Sequence of chain 1.T:
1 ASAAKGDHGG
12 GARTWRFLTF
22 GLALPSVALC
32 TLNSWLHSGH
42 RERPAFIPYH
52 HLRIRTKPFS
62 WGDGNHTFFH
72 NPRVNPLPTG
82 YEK

A protein and the small-molecule ligand that binds it are described below.
Small molecule (SMILES): CCCCCCCCCCO[C@@H]1O[C@H](CO)[C@@H](O[C@H]2O[C@H](CO)[C@@H](O)[C@H](O)[C@H]2O)[C@H](O)[C@H]1O

Sequence of chain 1.P:
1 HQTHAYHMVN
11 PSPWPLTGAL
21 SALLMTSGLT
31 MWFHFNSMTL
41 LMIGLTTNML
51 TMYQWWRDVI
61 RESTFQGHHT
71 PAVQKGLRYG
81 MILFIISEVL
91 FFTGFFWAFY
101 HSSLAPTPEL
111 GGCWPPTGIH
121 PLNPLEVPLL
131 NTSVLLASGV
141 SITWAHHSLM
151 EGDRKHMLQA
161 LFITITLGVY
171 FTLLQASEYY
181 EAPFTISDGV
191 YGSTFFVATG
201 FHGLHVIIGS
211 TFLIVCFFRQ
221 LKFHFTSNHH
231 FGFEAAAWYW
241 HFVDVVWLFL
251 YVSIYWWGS

Binding-site contacts:
Ligand atom C34 contacts residue LEU45 of chain 1.P at 4.4 Å (hydrophobic).
Ligand atom C28 contacts residue LEU41 of chain 1.P at 3.9 Å (hydrophobic).
Ligand atom O16 contacts residue MET38 of chain 1.P at 4.4 Å.
Ligand atom C4 contacts residue TRP62 of chain 1.T at 3.8 Å (hydrophobic).
Ligand atom C40 contacts residue LEU41 of chain 1.P at 4.4 Å (hydrophobic).
Ligand atom O5 contacts residue TRP62 of chain 1.T at 4.0 Å.
Ligand atom C10 contacts residue GLY63 of chain 1.T at 3.1 Å.
Ligand atom C28 contacts residue PEK1 of chain 1.UI at 4.4 Å.
Ligand atom O5 contacts residue TRP32 of chain 1.P at 3.7 Å.
Ligand atom O16 contacts residue PHE69 of chain 1.T at 4.1 Å.
Ligand atom C25 contacts residue PEK1 of chain 1.UI at 4.2 Å.
Ligand atom C18 contacts residue MET38 of chain 1.P at 3.7 Å (hydrophobic).
Ligand atom C22 contacts residue TRP32 of chain 1.P at 3.6 Å (hydrophobic).
Ligand atom C43 contacts residue LEU29 of chain 1.P at 4.4 Å (hydrophobic).
Ligand atom C6 contacts residue MET38 of chain 1.P at 3.9 Å (hydrophobic).
Ligand atom O7 contacts residue TRP62 of chain 1.T at 4.0 Å.
Ligand atom C31 contacts residue PEK1 of chain 1.UI at 3.6 Å.
Ligand atom C3 contacts residue TRP62 of chain 1.T at 3.5 Å (hydrophobic).
Ligand atom C22 contacts residue PEK1 of chain 1.UI at 4.5 Å.
Ligand atom C22 contacts residue MET38 of chain 1.P at 4.2 Å (hydrophobic).
Ligand atom C37 contacts residue LEU29 of chain 1.P at 4.2 Å (hydrophobic).
Ligand atom O5 contacts residue MET38 of chain 1.P at 3.7 Å.
Ligand atom C18 contacts residue TRP32 of chain 1.P at 3.8 Å (hydrophobic).
Ligand atom C3 contacts residue GLY63 of chain 1.T at 4.5 Å.
Ligand atom C4 contacts residue MET38 of chain 1.P at 3.8 Å (hydrophobic).
Ligand atom C4 contacts residue TRP32 of chain 1.P at 3.9 Å (hydrophobic).
Ligand atom C19 contacts residue TRP32 of chain 1.P at 4.2 Å (hydrophobic).
Ligand atom C4 contacts residue SER61 of chain 1.T at 4.1 Å.
Ligand atom C37 contacts residue PEK1 of chain 1.UI at 4.0 Å.
Ligand atom C10 contacts residue TRP62 of chain 1.T at 4.1 Å (hydrophobic).
Ligand atom O7 contacts residue GLY63 of chain 1.T at 3.9 Å.
Ligand atom C43 contacts residue PGV1 of chain 1.YG at 4.2 Å.
Ligand atom C40 contacts residue LEU45 of chain 1.P at 4.4 Å (hydrophobic).
Ligand atom C40 contacts residue LEU29 of chain 1.P at 4.0 Å (hydrophobic).
Ligand atom C19 contacts residue PHE69 of chain 1.T at 4.2 Å (hydrophobic).
Ligand atom C22 contacts residue LEU41 of chain 1.P at 4.4 Å (hydrophobic).